A protein and the small-molecule ligand that binds it are described below.
Small molecule (SMILES): CC(=O)N[C@@H]1[C@@H](O)[C@H](O)[C@@H](CO)O[C@H]1O

Sequence of chain 1.A:
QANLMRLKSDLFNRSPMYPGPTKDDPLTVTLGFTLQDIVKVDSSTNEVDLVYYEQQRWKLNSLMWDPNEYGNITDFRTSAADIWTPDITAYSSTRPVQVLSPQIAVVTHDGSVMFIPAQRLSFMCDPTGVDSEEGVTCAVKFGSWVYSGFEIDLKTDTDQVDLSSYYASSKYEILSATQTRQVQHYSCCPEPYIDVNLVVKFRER

Binding-site contacts:
Ligand atom N2 contacts residue ASN91 of chain 1.A at 3.0 Å (h-bond).
Ligand atom O7 contacts residue GLY90 of chain 1.A at 4.1 Å.
Ligand atom C5 contacts residue ASN91 of chain 1.A at 3.6 Å.
Ligand atom C8 contacts residue GLY90 of chain 1.A at 3.8 Å.
Ligand atom C2 contacts residue ASN91 of chain 1.A at 2.4 Å.
Ligand atom C3 contacts residue ASN91 of chain 1.A at 3.8 Å.
Ligand atom O7 contacts residue ASN91 of chain 1.A at 3.5 Å (h-bond).
Ligand atom O5 contacts residue ASN91 of chain 1.A at 2.3 Å (h-bond).
Ligand atom C7 contacts residue ASN91 of chain 1.A at 3.5 Å.
Ligand atom C1 contacts residue ASN91 of chain 1.A at 1.4 Å.
Ligand atom C4 contacts residue ASN91 of chain 1.A at 4.1 Å.
Ligand atom C7 contacts residue GLY90 of chain 1.A at 4.3 Å.